Sequence of chain 1.A:
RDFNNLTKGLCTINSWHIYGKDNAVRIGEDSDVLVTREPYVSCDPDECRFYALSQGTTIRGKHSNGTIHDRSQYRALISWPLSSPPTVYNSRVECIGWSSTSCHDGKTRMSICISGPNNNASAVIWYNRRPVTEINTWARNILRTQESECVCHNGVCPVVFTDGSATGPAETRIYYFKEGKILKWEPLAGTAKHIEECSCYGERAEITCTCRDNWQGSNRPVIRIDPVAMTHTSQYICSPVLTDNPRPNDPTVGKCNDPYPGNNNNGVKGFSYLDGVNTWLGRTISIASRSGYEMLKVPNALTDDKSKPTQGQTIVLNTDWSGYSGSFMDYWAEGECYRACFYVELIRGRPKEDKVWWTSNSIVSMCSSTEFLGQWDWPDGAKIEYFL

Binding-site contacts:
Ligand atom C1 contacts residue ASN5 of chain 1.A at 1.5 Å.
Ligand atom C8 contacts residue ASP2 of chain 1.A at 4.0 Å.
Ligand atom O5 contacts residue ASN154 of chain 1.A at 3.3 Å (h-bond).
Ligand atom C5 contacts residue ASN154 of chain 1.A at 3.4 Å.
Ligand atom C3 contacts residue ASN154 of chain 1.A at 3.4 Å.
Ligand atom O3 contacts residue ASN5 of chain 1.A at 4.2 Å.
Ligand atom C7 contacts residue PHE3 of chain 1.A at 3.9 Å (hydrophobic).
Ligand atom N2 contacts residue ASP2 of chain 1.A at 4.2 Å.
Ligand atom O3 contacts residue ASP2 of chain 1.A at 3.8 Å.
Ligand atom C4 contacts residue ASN154 of chain 1.A at 3.7 Å.
Ligand atom C4 contacts residue ASN5 of chain 1.A at 3.8 Å.
Ligand atom C3 contacts residue ASN5 of chain 1.A at 3.1 Å.
Ligand atom O3 contacts residue ASN154 of chain 1.A at 4.3 Å.
Ligand atom C2 contacts residue ASN154 of chain 1.A at 4.3 Å.
Ligand atom N2 contacts residue PHE3 of chain 1.A at 3.5 Å (h-bond).
Ligand atom O5 contacts residue ASN5 of chain 1.A at 2.1 Å (h-bond).
Ligand atom C1 contacts residue ASN154 of chain 1.A at 4.2 Å.
Ligand atom C7 contacts residue ASN5 of chain 1.A at 3.4 Å.
Ligand atom C8 contacts residue PHE3 of chain 1.A at 3.6 Å (hydrophobic).
Ligand atom C5 contacts residue ASN5 of chain 1.A at 3.5 Å.
Ligand atom C6 contacts residue ASN5 of chain 1.A at 4.5 Å.
Ligand atom C2 contacts residue ASN5 of chain 1.A at 2.3 Å.
Ligand atom O7 contacts residue ASN5 of chain 1.A at 3.6 Å (h-bond).
Ligand atom N2 contacts residue ASN5 of chain 1.A at 2.7 Å (h-bond).
Ligand atom O4 contacts residue ASN154 of chain 1.A at 4.0 Å.

This small molecule binds to this protein.
Small molecule (SMILES): CC(=O)N[C@@H]1[C@@H](O)[C@H](O)[C@@H](CO)O[C@H]1O